Sequence of chain 7.C:
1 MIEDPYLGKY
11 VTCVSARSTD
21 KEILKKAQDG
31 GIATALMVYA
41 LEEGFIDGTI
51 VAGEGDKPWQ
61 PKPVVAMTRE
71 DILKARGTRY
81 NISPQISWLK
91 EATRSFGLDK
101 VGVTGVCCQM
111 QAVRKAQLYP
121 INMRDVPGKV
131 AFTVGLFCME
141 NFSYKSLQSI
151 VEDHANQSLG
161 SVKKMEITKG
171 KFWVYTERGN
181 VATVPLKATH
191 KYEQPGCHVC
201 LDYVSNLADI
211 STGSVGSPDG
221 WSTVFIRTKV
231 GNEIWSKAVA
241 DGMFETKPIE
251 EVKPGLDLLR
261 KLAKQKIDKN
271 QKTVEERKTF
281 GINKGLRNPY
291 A

This small molecule binds to this protein.
Small molecule (SMILES): C[C@@H](O)[C@@H](C)O

Binding-site contacts:
Ligand atom C3 contacts residue GLU133 of chain 7.A at 4.3 Å.
Ligand atom C2 contacts residue ASP23 of chain 7.A at 4.2 Å.
Ligand atom O5 contacts residue ASN24 of chain 7.A at 4.2 Å.
Ligand atom C2 contacts residue ASN25 of chain 7.A at 4.4 Å.
Ligand atom C4 contacts residue ARG124 of chain 7.C at 4.2 Å.
Ligand atom O6 contacts residue GLU133 of chain 7.A at 4.2 Å.
Ligand atom C1 contacts residue GLU133 of chain 7.A at 4.5 Å.
Ligand atom C3 contacts residue ASP125 of chain 7.C at 4.2 Å.
Ligand atom C4 contacts residue ASP23 of chain 7.A at 4.1 Å.
Ligand atom C4 contacts residue PRO132 of chain 7.A at 4.0 Å (hydrophobic).
Ligand atom C1 contacts residue ASP125 of chain 7.C at 4.5 Å.
Ligand atom C3 contacts residue ASP23 of chain 7.A at 4.1 Å.
Ligand atom C4 contacts residue GLU133 of chain 7.A at 3.4 Å.
Ligand atom O5 contacts residue ASP23 of chain 7.A at 3.9 Å.
Ligand atom O6 contacts residue ASP125 of chain 7.C at 2.9 Å (salt-bridge).

Sequence of chain 7.A:
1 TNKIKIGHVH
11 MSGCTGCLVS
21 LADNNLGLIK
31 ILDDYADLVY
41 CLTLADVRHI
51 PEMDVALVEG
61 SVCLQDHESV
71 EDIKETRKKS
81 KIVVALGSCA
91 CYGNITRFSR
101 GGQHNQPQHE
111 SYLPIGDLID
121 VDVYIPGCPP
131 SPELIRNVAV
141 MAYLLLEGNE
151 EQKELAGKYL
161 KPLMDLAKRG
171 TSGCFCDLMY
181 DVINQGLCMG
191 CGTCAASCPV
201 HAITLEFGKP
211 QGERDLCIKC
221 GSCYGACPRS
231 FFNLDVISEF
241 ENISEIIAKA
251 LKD